Sequence of chain 1.D:
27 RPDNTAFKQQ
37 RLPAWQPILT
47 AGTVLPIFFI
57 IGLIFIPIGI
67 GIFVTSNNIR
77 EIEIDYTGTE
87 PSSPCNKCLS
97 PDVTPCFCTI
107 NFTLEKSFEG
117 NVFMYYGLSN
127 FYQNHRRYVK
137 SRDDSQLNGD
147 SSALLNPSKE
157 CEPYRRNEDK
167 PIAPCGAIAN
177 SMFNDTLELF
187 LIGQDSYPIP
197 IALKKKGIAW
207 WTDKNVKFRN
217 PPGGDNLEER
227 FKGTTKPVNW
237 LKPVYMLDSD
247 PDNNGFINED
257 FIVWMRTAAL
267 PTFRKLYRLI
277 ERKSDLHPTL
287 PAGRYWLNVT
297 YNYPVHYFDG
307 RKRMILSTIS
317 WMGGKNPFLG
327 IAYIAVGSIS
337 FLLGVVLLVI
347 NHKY

Binding-site contacts:
Ligand atom O3 contacts residue ASN235 of chain 1.D at 3.9 Å.
Ligand atom C6 contacts residue TYR299 of chain 1.D at 4.2 Å (hydrophobic).
Ligand atom C2 contacts residue ASN235 of chain 1.D at 4.2 Å.
Ligand atom O5 contacts residue ASN180 of chain 1.D at 3.2 Å (h-bond).
Ligand atom O7 contacts residue ASN298 of chain 1.D at 3.2 Å (h-bond).
Ligand atom C5 contacts residue ASN235 of chain 1.D at 3.4 Å.
Ligand atom N2 contacts residue ASN180 of chain 1.D at 3.9 Å.
Ligand atom C6 contacts residue ASN180 of chain 1.D at 4.5 Å.
Ligand atom O6 contacts residue TYR299 of chain 1.D at 4.0 Å.
Ligand atom C5 contacts residue ASN298 of chain 1.D at 3.8 Å.
Ligand atom C8 contacts residue ASN180 of chain 1.D at 3.7 Å.
Ligand atom C8 contacts residue LEU237 of chain 1.D at 3.5 Å (hydrophobic).
Ligand atom C5 contacts residue ASN180 of chain 1.D at 4.0 Å.
Ligand atom O4 contacts residue ASN235 of chain 1.D at 3.2 Å (h-bond).
Ligand atom O5 contacts residue ASN298 of chain 1.D at 4.0 Å.
Ligand atom O3 contacts residue NAG1 of chain 1.U at 3.1 Å.
Ligand atom C6 contacts residue ASN235 of chain 1.D at 2.9 Å.
Ligand atom O6 contacts residue ASN180 of chain 1.D at 4.2 Å.
Ligand atom C7 contacts residue ASN298 of chain 1.D at 3.7 Å.
Ligand atom C6 contacts residue PRO300 of chain 1.D at 3.9 Å (hydrophobic).
Ligand atom C4 contacts residue ASN235 of chain 1.D at 3.3 Å.
Ligand atom C3 contacts residue ASN235 of chain 1.D at 4.2 Å.
Ligand atom C1 contacts residue ASN298 of chain 1.D at 3.7 Å.
Ligand atom O5 contacts residue ASN235 of chain 1.D at 3.5 Å (h-bond).
Ligand atom C5 contacts residue PRO300 of chain 1.D at 4.2 Å (hydrophobic).
Ligand atom O6 contacts residue ASN176 of chain 1.D at 4.4 Å.
Ligand atom C7 contacts residue LEU237 of chain 1.D at 3.6 Å (hydrophobic).
Ligand atom O4 contacts residue PRO300 of chain 1.D at 4.2 Å.
Ligand atom C1 contacts residue ASN180 of chain 1.D at 3.1 Å.
Ligand atom O7 contacts residue ASN180 of chain 1.D at 4.2 Å.
Ligand atom O7 contacts residue LEU237 of chain 1.D at 3.5 Å.
Ligand atom C2 contacts residue ASN180 of chain 1.D at 4.1 Å.
Ligand atom C4 contacts residue NAG1 of chain 1.U at 3.7 Å.
Ligand atom O4 contacts residue NAG1 of chain 1.U at 2.7 Å (h-bond).
Ligand atom C3 contacts residue NAG1 of chain 1.U at 3.9 Å.
Ligand atom O6 contacts residue MET178 of chain 1.D at 3.8 Å.
Ligand atom O6 contacts residue ASN235 of chain 1.D at 2.5 Å (h-bond).
Ligand atom N2 contacts residue ASN298 of chain 1.D at 3.8 Å.
Ligand atom O7 contacts residue THR100 of chain 1.D at 4.0 Å.
Ligand atom C7 contacts residue ASN180 of chain 1.D at 3.7 Å.

This small molecule binds to this protein.
Small molecule (SMILES): CC(=O)N[C@@H]1[C@@H](O)[C@H](O)[C@@H](CO)O[C@H]1O